This small molecule binds to this protein.
Small molecule (SMILES): Cc1cc2nc(CCc3nc4ncccn4n3)cc(O)n2n1

Binding-site contacts:
Ligand atom N13 contacts residue MET269 of chain 1.A at 3.5 Å.
Ligand atom N1 contacts residue PHE285 of chain 1.A at 4.0 Å.
Ligand atom N11 contacts residue TYR249 of chain 1.A at 2.7 Å (h-bond).
Ligand atom C3 contacts residue PHE252 of chain 1.A at 4.0 Å (hydrophobic).
Ligand atom C21 contacts residue PHE252 of chain 1.A at 3.9 Å (hydrophobic).
Ligand atom N6 contacts residue PHE285 of chain 1.A at 3.7 Å.
Ligand atom C20 contacts residue PHE285 of chain 1.A at 3.6 Å (hydrophobic).
Ligand atom C5 contacts residue PHE285 of chain 1.A at 3.8 Å (hydrophobic).
Ligand atom C19 contacts residue MET269 of chain 1.A at 3.8 Å (hydrophobic).
Ligand atom C5 contacts residue GLN282 of chain 1.A at 3.6 Å.
Ligand atom C21 contacts residue MET269 of chain 1.A at 3.5 Å (hydrophobic).
Ligand atom C15 contacts residue TYR249 of chain 1.A at 3.8 Å (hydrophobic).
Ligand atom C12 contacts residue GLY281 of chain 1.A at 3.5 Å.
Ligand atom N11 contacts residue MET269 of chain 1.A at 3.9 Å.
Ligand atom C10 contacts residue VAL234 of chain 1.A at 3.7 Å (hydrophobic).
Ligand atom C4 contacts residue PHE285 of chain 1.A at 3.6 Å (hydrophobic).
Ligand atom C2 contacts residue PHE285 of chain 1.A at 3.9 Å (hydrophobic).
Ligand atom C18 contacts residue MET269 of chain 1.A at 3.5 Å (hydrophobic).
Ligand atom C4 contacts residue ILE248 of chain 1.A at 3.8 Å (hydrophobic).
Ligand atom N11 contacts residue GLY281 of chain 1.A at 3.8 Å.
Ligand atom N6 contacts residue ILE248 of chain 1.A at 3.8 Å.
Ligand atom C9 contacts residue GLN282 of chain 1.A at 3.6 Å.
Ligand atom C15 contacts residue MET269 of chain 1.A at 3.7 Å (hydrophobic).
Ligand atom O22 contacts residue PHE285 of chain 1.A at 3.9 Å.
Ligand atom C12 contacts residue TYR249 of chain 1.A at 3.6 Å (hydrophobic).
Ligand atom N16 contacts residue TYR249 of chain 1.A at 3.9 Å.
Ligand atom N14 contacts residue MET269 of chain 1.A at 3.6 Å.
Ligand atom N7 contacts residue ILE248 of chain 1.A at 4.0 Å.
Ligand atom C20 contacts residue GLN282 of chain 1.A at 3.9 Å.
Ligand atom N7 contacts residue PHE285 of chain 1.A at 4.0 Å.
Ligand atom C12 contacts residue MET269 of chain 1.A at 3.7 Å (hydrophobic).
Ligand atom C15 contacts residue GLY281 of chain 1.A at 3.9 Å.
Ligand atom C17 contacts residue MET269 of chain 1.A at 3.9 Å (hydrophobic).
Ligand atom O22 contacts residue ILE248 of chain 1.A at 3.8 Å.
Ligand atom C3 contacts residue PHE285 of chain 1.A at 3.6 Å (hydrophobic).
Ligand atom C18 contacts residue PRO268 of chain 1.A at 3.6 Å (hydrophobic).
Ligand atom C10 contacts residue SER233 of chain 1.A at 3.0 Å.
Ligand atom N1 contacts residue GLN282 of chain 1.A at 3.0 Å (h-bond).
Ligand atom N13 contacts residue GLY281 of chain 1.A at 3.9 Å.
Ligand atom N16 contacts residue GLY281 of chain 1.A at 3.7 Å.

Sequence of chain 1.A:
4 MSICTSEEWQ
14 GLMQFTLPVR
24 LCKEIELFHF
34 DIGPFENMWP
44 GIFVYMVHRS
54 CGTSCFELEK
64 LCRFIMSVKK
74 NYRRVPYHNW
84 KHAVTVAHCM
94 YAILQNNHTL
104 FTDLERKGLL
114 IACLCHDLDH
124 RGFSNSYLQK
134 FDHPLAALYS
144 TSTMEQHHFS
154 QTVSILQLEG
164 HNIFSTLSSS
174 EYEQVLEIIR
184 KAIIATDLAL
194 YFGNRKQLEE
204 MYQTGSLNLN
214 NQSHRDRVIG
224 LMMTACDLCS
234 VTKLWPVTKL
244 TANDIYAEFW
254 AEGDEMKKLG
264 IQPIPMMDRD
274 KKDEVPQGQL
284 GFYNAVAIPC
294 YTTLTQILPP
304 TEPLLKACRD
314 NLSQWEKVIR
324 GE